A small-molecule ligand and the protein it binds are described below.
Small molecule (SMILES): CC(=O)N[C@@H]1[C@@H](O)[C@H](O)[C@@H](CO)O[C@H]1O

Sequence of chain 1.B:
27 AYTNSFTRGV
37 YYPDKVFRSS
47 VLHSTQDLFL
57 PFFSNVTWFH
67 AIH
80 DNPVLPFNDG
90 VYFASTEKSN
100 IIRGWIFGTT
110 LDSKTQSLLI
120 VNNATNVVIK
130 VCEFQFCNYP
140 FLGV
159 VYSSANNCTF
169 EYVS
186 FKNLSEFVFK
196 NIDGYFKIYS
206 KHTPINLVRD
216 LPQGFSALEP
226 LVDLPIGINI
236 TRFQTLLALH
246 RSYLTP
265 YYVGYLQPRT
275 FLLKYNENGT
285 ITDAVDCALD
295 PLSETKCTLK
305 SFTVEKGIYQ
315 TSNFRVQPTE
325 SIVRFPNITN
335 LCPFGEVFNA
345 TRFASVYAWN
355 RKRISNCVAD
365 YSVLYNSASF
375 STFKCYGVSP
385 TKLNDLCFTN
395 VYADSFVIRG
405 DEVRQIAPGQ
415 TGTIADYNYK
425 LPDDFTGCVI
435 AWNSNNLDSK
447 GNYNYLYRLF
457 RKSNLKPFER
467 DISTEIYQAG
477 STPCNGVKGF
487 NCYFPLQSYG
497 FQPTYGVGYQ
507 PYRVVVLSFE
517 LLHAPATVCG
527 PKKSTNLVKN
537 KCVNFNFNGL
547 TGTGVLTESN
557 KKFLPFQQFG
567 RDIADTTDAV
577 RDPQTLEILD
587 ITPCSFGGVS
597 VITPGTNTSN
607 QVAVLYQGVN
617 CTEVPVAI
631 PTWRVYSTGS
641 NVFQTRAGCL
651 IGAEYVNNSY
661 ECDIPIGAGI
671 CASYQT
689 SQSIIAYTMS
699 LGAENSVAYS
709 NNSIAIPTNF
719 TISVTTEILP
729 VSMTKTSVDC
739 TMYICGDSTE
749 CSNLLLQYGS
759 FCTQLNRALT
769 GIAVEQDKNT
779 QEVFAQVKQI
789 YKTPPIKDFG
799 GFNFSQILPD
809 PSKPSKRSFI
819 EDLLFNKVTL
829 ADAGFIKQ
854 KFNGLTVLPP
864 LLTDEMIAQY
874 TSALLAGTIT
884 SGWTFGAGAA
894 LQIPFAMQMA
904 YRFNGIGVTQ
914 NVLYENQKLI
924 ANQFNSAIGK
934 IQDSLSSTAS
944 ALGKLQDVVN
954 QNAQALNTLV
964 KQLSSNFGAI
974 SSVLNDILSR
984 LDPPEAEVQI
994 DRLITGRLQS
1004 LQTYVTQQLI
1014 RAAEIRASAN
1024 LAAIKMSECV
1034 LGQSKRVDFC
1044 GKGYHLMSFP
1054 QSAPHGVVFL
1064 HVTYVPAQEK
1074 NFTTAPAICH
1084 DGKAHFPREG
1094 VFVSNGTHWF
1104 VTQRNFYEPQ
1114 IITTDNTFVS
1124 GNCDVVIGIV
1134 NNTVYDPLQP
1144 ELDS

Binding-site contacts:
Ligand atom C8 contacts residue ASN616 of chain 1.B at 3.9 Å.
Ligand atom O5 contacts residue ASN616 of chain 1.B at 2.4 Å (h-bond).
Ligand atom C3 contacts residue ASN616 of chain 1.B at 3.8 Å.
Ligand atom O7 contacts residue GLN644 of chain 1.B at 4.2 Å.
Ligand atom C2 contacts residue ASN616 of chain 1.B at 2.4 Å.
Ligand atom C4 contacts residue ASN616 of chain 1.B at 4.2 Å.
Ligand atom O7 contacts residue ASN616 of chain 1.B at 3.0 Å (h-bond).
Ligand atom N2 contacts residue ASN616 of chain 1.B at 2.8 Å (h-bond).
Ligand atom C5 contacts residue ASN616 of chain 1.B at 3.7 Å.
Ligand atom C7 contacts residue ASN616 of chain 1.B at 3.1 Å.
Ligand atom C1 contacts residue ASN616 of chain 1.B at 1.4 Å.
Ligand atom C8 contacts residue GLN644 of chain 1.B at 4.1 Å.